Sequence of chain 1.A:
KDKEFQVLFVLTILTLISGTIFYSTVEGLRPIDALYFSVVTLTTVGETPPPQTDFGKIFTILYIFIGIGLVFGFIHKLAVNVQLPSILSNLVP

A protein and the small-molecule ligand that binds it are described below.
Small molecule (SMILES): NCC(=O)O

Binding-site contacts:
Ligand atom N contacts residue PRO87 of chain 1.A at 4.4 Å.
Ligand atom N contacts residue LEU90 of chain 1.A at 4.1 Å.
Ligand atom N contacts residue SER91 of chain 1.A at 4.2 Å.